The protein below binds the small molecule below.
Small molecule (SMILES): OC[C@H]1O[C@@H](O[C@@H]2[C@H](O)[C@@H](O)[C@H](O[C@H]3[C@H](O)[C@@H](O)[C@H](O)O[C@@H]3CO)O[C@@H]2CO)[C@H](O)[C@@H](O)[C@@H]1O

Binding-site contacts:
Ligand atom C6 contacts residue ASP126 of chain 1.A at 3.2 Å.
Ligand atom O1 contacts residue GLU95 of chain 1.A at 2.8 Å (salt-bridge).
Ligand atom O3 contacts residue TRP191 of chain 1.A at 4.1 Å.
Ligand atom O5 contacts residue ASP126 of chain 1.A at 4.0 Å.
Ligand atom C2 contacts residue GLN167 of chain 1.A at 3.9 Å.
Ligand atom O5 contacts residue GLU95 of chain 1.A at 4.0 Å.
Ligand atom O1 contacts residue PHE97 of chain 1.A at 3.7 Å.
Ligand atom O5 contacts residue TRP191 of chain 1.A at 3.4 Å.
Ligand atom O3 contacts residue ARG177 of chain 1.A at 3.0 Å (salt-bridge).
Ligand atom C1 contacts residue ARG116 of chain 1.A at 4.3 Å.
Ligand atom C5 contacts residue ARG116 of chain 1.A at 3.8 Å.
Ligand atom O2 contacts residue GLN167 of chain 1.A at 3.0 Å (h-bond).
Ligand atom C6 contacts residue ARG116 of chain 1.A at 3.5 Å.
Ligand atom C5 contacts residue TYR89 of chain 1.A at 3.8 Å (hydrophobic).
Ligand atom C3 contacts residue TYR89 of chain 1.A at 3.9 Å (hydrophobic).
Ligand atom C5 contacts residue ASP126 of chain 1.A at 4.1 Å.
Ligand atom O5 contacts residue HIS114 of chain 1.A at 3.7 Å.
Ligand atom C4 contacts residue TRP191 of chain 1.A at 4.0 Å (hydrophobic).
Ligand atom C1 contacts residue HIS114 of chain 1.A at 4.1 Å.
Ligand atom C3 contacts residue TRP191 of chain 1.A at 4.2 Å (hydrophobic).
Ligand atom C2 contacts residue ARG177 of chain 1.A at 3.9 Å.
Ligand atom O2 contacts residue ARG177 of chain 1.A at 3.2 Å (salt-bridge).
Ligand atom O3 contacts residue TYR89 of chain 1.A at 3.6 Å.
Ligand atom O4 contacts residue TYR89 of chain 1.A at 3.6 Å.
Ligand atom O6 contacts residue TRP191 of chain 1.A at 3.8 Å.
Ligand atom C2 contacts residue TRP191 of chain 1.A at 3.6 Å (hydrophobic).
Ligand atom C6 contacts residue TYR89 of chain 1.A at 3.7 Å (hydrophobic).
Ligand atom O5 contacts residue ARG116 of chain 1.A at 3.8 Å.
Ligand atom C1 contacts residue GLU95 of chain 1.A at 3.3 Å.
Ligand atom C1 contacts residue GLN167 of chain 1.A at 3.8 Å.
Ligand atom C1 contacts residue TRP191 of chain 1.A at 4.0 Å (hydrophobic).
Ligand atom O6 contacts residue TYR89 of chain 1.A at 4.2 Å.
Ligand atom O6 contacts residue ASP126 of chain 1.A at 4.1 Å.
Ligand atom C3 contacts residue ARG177 of chain 1.A at 3.4 Å.
Ligand atom O1 contacts residue TRP191 of chain 1.A at 3.4 Å.
Ligand atom O2 contacts residue TYR89 of chain 1.A at 3.1 Å (h-bond).
Ligand atom O1 contacts residue GLN167 of chain 1.A at 3.7 Å.
Ligand atom C1 contacts residue TYR89 of chain 1.A at 4.0 Å (hydrophobic).
Ligand atom C2 contacts residue TYR89 of chain 1.A at 3.0 Å (hydrophobic).
Ligand atom O1 contacts residue HIS114 of chain 1.A at 3.4 Å.

Sequence of chain 1.A:
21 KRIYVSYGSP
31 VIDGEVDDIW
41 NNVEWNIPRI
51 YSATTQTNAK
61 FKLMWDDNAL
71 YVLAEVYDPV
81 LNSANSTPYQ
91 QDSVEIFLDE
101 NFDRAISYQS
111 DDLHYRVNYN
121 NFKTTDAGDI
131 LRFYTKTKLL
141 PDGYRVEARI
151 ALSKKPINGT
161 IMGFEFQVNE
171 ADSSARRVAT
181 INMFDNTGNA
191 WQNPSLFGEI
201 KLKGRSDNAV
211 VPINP